Binding-site contacts:
Ligand atom C3 contacts residue ASN282 of chain 1.A at 3.8 Å.
Ligand atom C1 contacts residue ASN282 of chain 1.A at 1.4 Å.
Ligand atom C4 contacts residue ASN282 of chain 1.A at 4.2 Å.
Ligand atom O7 contacts residue ASN282 of chain 1.A at 3.3 Å (h-bond).
Ligand atom C2 contacts residue GLU281 of chain 1.A at 4.0 Å.
Ligand atom O7 contacts residue ASN280 of chain 1.A at 3.7 Å.
Ligand atom C7 contacts residue ASN280 of chain 1.A at 3.8 Å.
Ligand atom C1 contacts residue GLU281 of chain 1.A at 3.3 Å.
Ligand atom C7 contacts residue GLU281 of chain 1.A at 4.5 Å.
Ligand atom O5 contacts residue ASN282 of chain 1.A at 2.4 Å (h-bond).
Ligand atom N2 contacts residue ASN282 of chain 1.A at 2.9 Å (h-bond).
Ligand atom C7 contacts residue ASN282 of chain 1.A at 3.3 Å.
Ligand atom N2 contacts residue GLU281 of chain 1.A at 3.7 Å.
Ligand atom C8 contacts residue ASN282 of chain 1.A at 4.4 Å.
Ligand atom C8 contacts residue ASN280 of chain 1.A at 3.6 Å.
Ligand atom C5 contacts residue ASN282 of chain 1.A at 3.7 Å.
Ligand atom C2 contacts residue ASN282 of chain 1.A at 2.5 Å.
Ligand atom O5 contacts residue GLU281 of chain 1.A at 4.4 Å.

This small molecule binds to this protein.
Small molecule (SMILES): CC(=O)N[C@@H]1[C@@H](O)[C@H](O)[C@@H](CO)O[C@H]1O

Sequence of chain 1.A:
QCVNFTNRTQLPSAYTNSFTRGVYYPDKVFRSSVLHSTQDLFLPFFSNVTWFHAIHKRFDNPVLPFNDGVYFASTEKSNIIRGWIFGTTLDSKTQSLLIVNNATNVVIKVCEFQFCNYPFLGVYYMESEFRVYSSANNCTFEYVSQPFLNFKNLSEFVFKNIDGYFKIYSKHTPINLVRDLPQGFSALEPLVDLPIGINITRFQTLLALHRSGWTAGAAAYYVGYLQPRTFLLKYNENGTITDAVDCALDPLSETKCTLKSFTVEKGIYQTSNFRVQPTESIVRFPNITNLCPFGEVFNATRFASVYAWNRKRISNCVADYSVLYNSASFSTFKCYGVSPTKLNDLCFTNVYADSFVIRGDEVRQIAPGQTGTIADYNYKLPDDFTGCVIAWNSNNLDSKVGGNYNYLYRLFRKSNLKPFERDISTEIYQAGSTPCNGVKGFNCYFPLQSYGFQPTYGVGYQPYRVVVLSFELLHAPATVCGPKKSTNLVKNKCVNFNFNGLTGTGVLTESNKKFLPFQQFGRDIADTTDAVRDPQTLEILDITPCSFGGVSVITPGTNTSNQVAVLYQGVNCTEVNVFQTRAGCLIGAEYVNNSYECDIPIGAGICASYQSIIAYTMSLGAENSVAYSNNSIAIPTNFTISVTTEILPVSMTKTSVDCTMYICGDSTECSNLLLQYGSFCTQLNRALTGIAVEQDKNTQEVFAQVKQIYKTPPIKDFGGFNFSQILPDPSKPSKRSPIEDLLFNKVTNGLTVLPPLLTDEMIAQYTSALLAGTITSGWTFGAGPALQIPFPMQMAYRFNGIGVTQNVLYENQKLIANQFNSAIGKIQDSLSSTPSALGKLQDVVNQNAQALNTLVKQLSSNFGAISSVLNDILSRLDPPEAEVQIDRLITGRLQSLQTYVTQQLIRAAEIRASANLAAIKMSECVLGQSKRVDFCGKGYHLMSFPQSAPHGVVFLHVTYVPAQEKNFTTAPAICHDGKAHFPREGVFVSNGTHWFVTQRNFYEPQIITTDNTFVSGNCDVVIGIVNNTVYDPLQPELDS